Binding-site contacts:
Ligand atom C7 contacts residue GLN130 of chain 1.D at 4.2 Å.
Ligand atom N2 contacts residue GLY129 of chain 1.D at 4.1 Å.
Ligand atom C4 contacts residue ASN133 of chain 1.D at 4.1 Å.
Ligand atom C2 contacts residue ARG82 of chain 1.D at 3.8 Å.
Ligand atom C5 contacts residue ASN133 of chain 1.D at 3.7 Å.
Ligand atom O7 contacts residue GLN130 of chain 1.D at 3.8 Å.
Ligand atom C6 contacts residue ARG82 of chain 1.D at 4.3 Å.
Ligand atom C4 contacts residue ARG82 of chain 1.D at 4.4 Å.
Ligand atom O5 contacts residue ARG82 of chain 1.D at 2.9 Å (salt-bridge).
Ligand atom C8 contacts residue ASN133 of chain 1.D at 4.0 Å.
Ligand atom C2 contacts residue ASN133 of chain 1.D at 2.2 Å.
Ligand atom C5 contacts residue ARG82 of chain 1.D at 4.0 Å.
Ligand atom N2 contacts residue ASN133 of chain 1.D at 2.7 Å (h-bond).
Ligand atom C1 contacts residue GLY129 of chain 1.D at 4.3 Å.
Ligand atom C1 contacts residue ARG82 of chain 1.D at 3.2 Å.
Ligand atom C7 contacts residue GLY129 of chain 1.D at 3.8 Å.
Ligand atom C1 contacts residue ASN133 of chain 1.D at 1.4 Å.
Ligand atom O5 contacts residue ASN133 of chain 1.D at 2.4 Å (h-bond).
Ligand atom C7 contacts residue ASN133 of chain 1.D at 3.6 Å.
Ligand atom O7 contacts residue GLY129 of chain 1.D at 3.7 Å.
Ligand atom C8 contacts residue GLY129 of chain 1.D at 4.0 Å.
Ligand atom C3 contacts residue ASN133 of chain 1.D at 3.7 Å.
Ligand atom O6 contacts residue ARG82 of chain 1.D at 4.0 Å.
Ligand atom O7 contacts residue SER126 of chain 1.D at 3.8 Å.

Sequence of chain 1.D:
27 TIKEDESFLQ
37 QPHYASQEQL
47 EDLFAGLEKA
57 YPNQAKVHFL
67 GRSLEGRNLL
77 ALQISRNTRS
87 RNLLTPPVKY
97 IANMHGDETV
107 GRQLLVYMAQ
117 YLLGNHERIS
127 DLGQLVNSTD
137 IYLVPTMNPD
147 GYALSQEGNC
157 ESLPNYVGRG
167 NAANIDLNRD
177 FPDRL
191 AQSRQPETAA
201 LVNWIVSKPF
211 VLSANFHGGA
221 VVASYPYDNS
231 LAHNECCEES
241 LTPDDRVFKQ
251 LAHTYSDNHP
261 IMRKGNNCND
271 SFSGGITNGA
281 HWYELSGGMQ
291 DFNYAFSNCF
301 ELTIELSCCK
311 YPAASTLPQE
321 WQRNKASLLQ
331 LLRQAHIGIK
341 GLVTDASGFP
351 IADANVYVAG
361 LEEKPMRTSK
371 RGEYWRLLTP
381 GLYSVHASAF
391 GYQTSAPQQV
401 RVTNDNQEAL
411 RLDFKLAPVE

A protein and the small-molecule ligand that binds it are described below.
Small molecule (SMILES): CC(=O)N[C@@H]1[C@@H](O)[C@H](O)[C@@H](CO)O[C@H]1O